This protein binds this small molecule.
Small molecule (SMILES): Nc1ncnc2c1ncn2[C@@H]1O[C@H](CO[P](=O)(O)O[P](=O)(O)NP(=O)(O)O)[C@@H](O)[C@H]1O

Binding-site contacts:
Ligand atom O3G contacts residue GLY47 of chain 1.A at 3.9 Å.
Ligand atom O3G contacts residue ARG46 of chain 1.A at 3.7 Å.
Ligand atom O3A contacts residue VAL52 of chain 1.A at 3.7 Å.
Ligand atom O1A contacts residue ASP174 of chain 1.A at 3.5 Å (salt-bridge).
Ligand atom O2B contacts residue GLY47 of chain 1.A at 3.5 Å (h-bond).
Ligand atom O1G contacts residue GLY47 of chain 1.A at 3.7 Å.
Ligand atom N3B contacts residue GLY47 of chain 1.A at 3.7 Å.
Ligand atom C4' contacts residue VAL52 of chain 1.A at 4.0 Å (hydrophobic).
Ligand atom N7 contacts residue VAL65 of chain 1.A at 4.1 Å.
Ligand atom O4' contacts residue VAL52 of chain 1.A at 3.2 Å.
Ligand atom N3 contacts residue VAL115 of chain 1.A at 4.1 Å.
Ligand atom C8 contacts residue ILE173 of chain 1.A at 3.8 Å (hydrophobic).
Ligand atom N1 contacts residue GLU113 of chain 1.A at 3.8 Å.
Ligand atom O2A contacts residue ASP174 of chain 1.A at 3.5 Å (salt-bridge).
Ligand atom N6 contacts residue ILE94 of chain 1.A at 3.4 Å.
Ligand atom C5' contacts residue VAL52 of chain 1.A at 3.7 Å (hydrophobic).
Ligand atom O5' contacts residue VAL52 of chain 1.A at 3.3 Å.
Ligand atom C2 contacts residue VAL115 of chain 1.A at 3.2 Å (hydrophobic).
Ligand atom C5 contacts residue VAL65 of chain 1.A at 3.7 Å (hydrophobic).
Ligand atom PA contacts residue VAL52 of chain 1.A at 3.6 Å.
Ligand atom C2 contacts residue HIS114 of chain 1.A at 3.9 Å.
Ligand atom N1 contacts residue VAL65 of chain 1.A at 3.3 Å.
Ligand atom N1 contacts residue HIS114 of chain 1.A at 3.9 Å.
Ligand atom O2' contacts residue MET162 of chain 1.A at 4.0 Å.
Ligand atom C2 contacts residue VAL65 of chain 1.A at 3.3 Å (hydrophobic).
Ligand atom O4' contacts residue LEU44 of chain 1.A at 3.6 Å.
Ligand atom N3 contacts residue VAL65 of chain 1.A at 3.5 Å.
Ligand atom C4' contacts residue LEU44 of chain 1.A at 3.7 Å (hydrophobic).
Ligand atom C6 contacts residue VAL65 of chain 1.A at 3.5 Å (hydrophobic).
Ligand atom N7 contacts residue ILE173 of chain 1.A at 3.6 Å.
Ligand atom O1A contacts residue VAL52 of chain 1.A at 3.1 Å.
Ligand atom N6 contacts residue GLU113 of chain 1.A at 3.2 Å (salt-bridge).
Ligand atom O2B contacts residue GLY45 of chain 1.A at 3.8 Å.
Ligand atom C4 contacts residue VAL65 of chain 1.A at 3.8 Å (hydrophobic).
Ligand atom N1 contacts residue VAL115 of chain 1.A at 3.1 Å (h-bond).
Ligand atom O2B contacts residue ARG46 of chain 1.A at 3.0 Å.
Ligand atom PA contacts residue ASP174 of chain 1.A at 4.0 Å.
Ligand atom PG contacts residue GLY47 of chain 1.A at 4.0 Å.
Ligand atom C6 contacts residue GLU113 of chain 1.A at 3.9 Å.
Ligand atom C1' contacts residue LEU44 of chain 1.A at 3.8 Å (hydrophobic).

Sequence of chain 1.A:
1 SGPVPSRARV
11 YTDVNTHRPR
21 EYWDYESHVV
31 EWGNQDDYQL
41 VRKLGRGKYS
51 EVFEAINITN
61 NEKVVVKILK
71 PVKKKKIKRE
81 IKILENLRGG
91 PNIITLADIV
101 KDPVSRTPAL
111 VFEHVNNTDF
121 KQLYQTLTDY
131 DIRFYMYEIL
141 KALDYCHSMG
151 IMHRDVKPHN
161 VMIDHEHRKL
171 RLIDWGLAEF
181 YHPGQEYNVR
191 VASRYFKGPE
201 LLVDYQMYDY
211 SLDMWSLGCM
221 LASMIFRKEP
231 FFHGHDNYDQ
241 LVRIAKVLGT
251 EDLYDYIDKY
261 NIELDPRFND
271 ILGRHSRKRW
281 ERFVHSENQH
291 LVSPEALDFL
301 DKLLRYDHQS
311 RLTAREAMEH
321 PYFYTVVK